Sequence of chain 1.A:
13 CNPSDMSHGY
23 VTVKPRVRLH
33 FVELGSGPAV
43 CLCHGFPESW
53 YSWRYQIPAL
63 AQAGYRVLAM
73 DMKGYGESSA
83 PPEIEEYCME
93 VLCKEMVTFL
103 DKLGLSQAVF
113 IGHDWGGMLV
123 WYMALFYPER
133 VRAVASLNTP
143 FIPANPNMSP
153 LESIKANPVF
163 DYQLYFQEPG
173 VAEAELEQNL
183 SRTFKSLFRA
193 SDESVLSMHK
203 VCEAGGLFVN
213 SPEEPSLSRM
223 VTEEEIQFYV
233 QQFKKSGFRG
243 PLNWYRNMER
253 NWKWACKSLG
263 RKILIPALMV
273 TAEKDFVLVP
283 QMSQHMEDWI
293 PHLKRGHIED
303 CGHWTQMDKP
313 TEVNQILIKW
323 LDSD

This small molecule binds to this protein.
Small molecule (SMILES): CC(C)c1noc(C2CCN(C(=O)N[C@H]3C[C@@H]3c3ccccc3)CC2)n1

Binding-site contacts:
Ligand atom N1 contacts residue ASP116 of chain 1.A at 3.9 Å.
Ligand atom C17 contacts residue TRP117 of chain 1.A at 3.8 Å (hydrophobic).
Ligand atom C15 contacts residue TRP117 of chain 1.A at 3.8 Å (hydrophobic).
Ligand atom C7 contacts residue TYR247 of chain 1.A at 3.8 Å (hydrophobic).
Ligand atom C9 contacts residue TYR164 of chain 1.A at 3.8 Å (hydrophobic).
Ligand atom C5 contacts residue PHE48 of chain 1.A at 3.9 Å (hydrophobic).
Ligand atom O13 contacts residue TYR164 of chain 1.A at 2.7 Å (h-bond).
Ligand atom N22 contacts residue THR141 of chain 1.A at 3.7 Å.
Ligand atom C16 contacts residue TRP117 of chain 1.A at 3.7 Å (hydrophobic).
Ligand atom C10 contacts residue LEU209 of chain 1.A at 3.8 Å (hydrophobic).
Ligand atom C5 contacts residue TYR247 of chain 1.A at 3.4 Å (hydrophobic).
Ligand atom C16 contacts residue MET120 of chain 1.A at 3.8 Å (hydrophobic).
Ligand atom C4 contacts residue TYR247 of chain 1.A at 3.7 Å (hydrophobic).
Ligand atom C2 contacts residue TYR247 of chain 1.A at 3.2 Å (hydrophobic).
Ligand atom C11 contacts residue LEU189 of chain 1.A at 3.4 Å (hydrophobic).
Ligand atom O23 contacts residue THR141 of chain 1.A at 3.8 Å.
Ligand atom C6 contacts residue HIS305 of chain 1.A at 3.0 Å.
Ligand atom C21 contacts residue MET120 of chain 1.A at 3.6 Å (hydrophobic).
Ligand atom N3 contacts residue TYR247 of chain 1.A at 3.5 Å (h-bond).
Ligand atom C12 contacts residue PHE48 of chain 1.A at 3.5 Å (hydrophobic).
Ligand atom C10 contacts residue LEU189 of chain 1.A at 3.9 Å (hydrophobic).
Ligand atom C25 contacts residue MET284 of chain 1.A at 3.7 Å (hydrophobic).
Ligand atom C19 contacts residue MET120 of chain 1.A at 3.3 Å (hydrophobic).
Ligand atom C14 contacts residue GLN165 of chain 1.A at 3.4 Å.
Ligand atom C4 contacts residue ASP116 of chain 1.A at 3.7 Å.
Ligand atom C14 contacts residue TYR164 of chain 1.A at 3.6 Å (hydrophobic).
Ligand atom C11 contacts residue PHE48 of chain 1.A at 3.8 Å (hydrophobic).
Ligand atom O13 contacts residue TYR247 of chain 1.A at 2.6 Å (h-bond).
Ligand atom C18 contacts residue ASP116 of chain 1.A at 3.0 Å.
Ligand atom C8 contacts residue TYR164 of chain 1.A at 3.6 Å (hydrophobic).
Ligand atom N20 contacts residue MET120 of chain 1.A at 3.5 Å.
Ligand atom C6 contacts residue ASP116 of chain 1.A at 3.7 Å.
Ligand atom N3 contacts residue ASP116 of chain 1.A at 2.9 Å (salt-bridge).
Ligand atom O23 contacts residue MET120 of chain 1.A at 3.4 Å.
Ligand atom C9 contacts residue MET200 of chain 1.A at 3.8 Å (hydrophobic).
Ligand atom N22 contacts residue MET120 of chain 1.A at 3.6 Å.
Ligand atom C2 contacts residue TYR164 of chain 1.A at 3.3 Å (hydrophobic).
Ligand atom C15 contacts residue GLN165 of chain 1.A at 3.9 Å.
Ligand atom N1 contacts residue TYR164 of chain 1.A at 3.8 Å.
Ligand atom C2 contacts residue ASP116 of chain 1.A at 3.8 Å.